Sequence of chain 2.E:
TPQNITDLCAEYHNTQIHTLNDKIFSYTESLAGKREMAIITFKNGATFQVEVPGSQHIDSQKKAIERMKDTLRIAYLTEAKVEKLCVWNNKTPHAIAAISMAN

Sequence of chain 1.B:
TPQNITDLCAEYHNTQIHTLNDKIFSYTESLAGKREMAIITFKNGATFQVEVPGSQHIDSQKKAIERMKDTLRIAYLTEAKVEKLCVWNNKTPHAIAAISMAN

A small-molecule ligand and the protein it binds are described below.
Small molecule (SMILES): O=C(NCCN1CCOCC1)c1cc(O[C@H]2O[C@H](CO)[C@H](O)[C@H](O)[C@H]2O)cc([N+](=O)[O-])c1

Binding-site contacts:
Ligand atom C6B contacts residue ASP59 of chain 2.E at 3.8 Å.
Ligand atom O3' contacts residue GLY33 of chain 1.B at 2.9 Å (h-bond).
Ligand atom C6 contacts residue HIS57 of chain 1.A at 3.5 Å.
Ligand atom O4 contacts residue LYS91 of chain 1.A at 2.8 Å (salt-bridge).
Ligand atom C4 contacts residue GLU51 of chain 1.A at 3.3 Å.
Ligand atom O6 contacts residue GLN56 of chain 1.A at 3.1 Å (h-bond).
Ligand atom N4' contacts residue ILE58 of chain 1.A at 3.7 Å.
Ligand atom O5 contacts residue GLN56 of chain 1.A at 3.4 Å (h-bond).
Ligand atom C3 contacts residue TRP88 of chain 1.A at 3.6 Å (hydrophobic).
Ligand atom O3' contacts residue GLN61 of chain 1.A at 3.4 Å (h-bond).
Ligand atom N2' contacts residue TYR12 of chain 1.A at 3.7 Å.
Ligand atom C5B contacts residue ILE58 of chain 1.A at 3.5 Å (hydrophobic).
Ligand atom C8' contacts residue GLY33 of chain 1.B at 3.4 Å.
Ligand atom O3 contacts residue ASN90 of chain 1.A at 2.7 Å (h-bond).
Ligand atom O3' contacts residue TRP88 of chain 1.A at 3.5 Å.
Ligand atom C3B contacts residue ASP59 of chain 2.E at 3.6 Å.
Ligand atom C7B contacts residue GLY33 of chain 1.B at 3.7 Å.
Ligand atom C4 contacts residue LYS91 of chain 1.A at 3.8 Å.
Ligand atom O1B contacts residue ASP59 of chain 2.E at 2.8 Å (salt-bridge).
Ligand atom N2' contacts residue GLY33 of chain 1.B at 3.0 Å.
Ligand atom C6 contacts residue TRP88 of chain 1.A at 3.7 Å (hydrophobic).
Ligand atom C7B contacts residue LYS34 of chain 1.B at 3.5 Å.
Ligand atom O3 contacts residue TRP88 of chain 1.A at 3.8 Å.
Ligand atom C2B contacts residue ILE58 of chain 2.E at 3.8 Å (hydrophobic).
Ligand atom C6B contacts residue ILE58 of chain 1.A at 3.4 Å (hydrophobic).
Ligand atom C6 contacts residue GLN56 of chain 1.A at 3.7 Å.
Ligand atom O4 contacts residue GLU51 of chain 1.A at 2.6 Å (salt-bridge).
Ligand atom C7' contacts residue GLY33 of chain 1.B at 3.5 Å.
Ligand atom O4 contacts residue GLN56 of chain 1.A at 3.5 Å.
Ligand atom C4 contacts residue TRP88 of chain 1.A at 3.5 Å (hydrophobic).
Ligand atom O2 contacts residue ASN90 of chain 1.A at 3.0 Å (h-bond).
Ligand atom C2B contacts residue ASP59 of chain 2.E at 3.1 Å.
Ligand atom C3 contacts residue ASN90 of chain 1.A at 3.7 Å.
Ligand atom C7B contacts residue ILE58 of chain 1.A at 3.5 Å (hydrophobic).
Ligand atom O1 contacts residue TRP88 of chain 1.A at 3.8 Å.
Ligand atom O6 contacts residue HIS57 of chain 1.A at 3.6 Å.
Ligand atom C3 contacts residue LYS91 of chain 1.A at 3.6 Å.
Ligand atom C5 contacts residue TRP88 of chain 1.A at 3.6 Å (hydrophobic).
Ligand atom O6 contacts residue GLN61 of chain 1.A at 3.0 Å (h-bond).
Ligand atom O3 contacts residue LYS91 of chain 1.A at 2.8 Å (salt-bridge).

Sequence of chain 1.A:
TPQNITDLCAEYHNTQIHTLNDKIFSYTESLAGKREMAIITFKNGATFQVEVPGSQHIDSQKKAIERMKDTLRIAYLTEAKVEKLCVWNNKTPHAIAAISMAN